Binding-site contacts:
Ligand atom NAA contacts residue VAL101 of chain 1.A at 3.9 Å.
Ligand atom CAE contacts residue HIS73 of chain 1.A at 3.5 Å.
Ligand atom CAE contacts residue LEU72 of chain 1.A at 3.3 Å (hydrophobic).
Ligand atom CAN contacts residue GLY104 of chain 1.A at 3.3 Å.
Ligand atom CAN contacts residue GLY69 of chain 1.A at 3.7 Å.
Ligand atom CAH contacts residue ASP70 of chain 1.A at 3.4 Å.
Ligand atom CAL contacts residue LEU72 of chain 1.A at 3.4 Å (hydrophobic).
Ligand atom SAJ contacts residue LEU72 of chain 1.A at 3.9 Å.
Ligand atom CAM contacts residue LEU71 of chain 1.A at 4.0 Å (hydrophobic).
Ligand atom NAI contacts residue GLY104 of chain 1.A at 3.4 Å (h-bond).
Ligand atom CAN contacts residue LEU71 of chain 1.A at 3.8 Å (hydrophobic).
Ligand atom CAG contacts residue ARG75 of chain 1.A at 4.0 Å.
Ligand atom CAE contacts residue SER74 of chain 1.A at 3.2 Å.
Ligand atom SAJ contacts residue LEU71 of chain 1.A at 4.1 Å.
Ligand atom CAH contacts residue LEU72 of chain 1.A at 4.1 Å (hydrophobic).
Ligand atom OAC contacts residue PRO103 of chain 1.A at 3.6 Å.
Ligand atom NAA contacts residue LEU71 of chain 1.A at 3.9 Å.
Ligand atom CAH contacts residue ASN105 of chain 1.A at 3.6 Å.
Ligand atom NAI contacts residue PRO103 of chain 1.A at 3.2 Å.
Ligand atom CAD contacts residue LEU72 of chain 1.A at 3.4 Å (hydrophobic).
Ligand atom CAK contacts residue LEU72 of chain 1.A at 4.1 Å (hydrophobic).
Ligand atom CAE contacts residue ARG75 of chain 1.A at 3.3 Å.
Ligand atom OAC contacts residue GLY69 of chain 1.A at 3.2 Å (h-bond).
Ligand atom CAL contacts residue ASP70 of chain 1.A at 4.1 Å.
Ligand atom CAO contacts residue LEU71 of chain 1.A at 3.8 Å (hydrophobic).
Ligand atom CAF contacts residue ASP70 of chain 1.A at 2.9 Å.
Ligand atom NAB contacts residue ARG75 of chain 1.A at 3.6 Å.
Ligand atom CAK contacts residue ASN105 of chain 1.A at 3.7 Å.
Ligand atom CAN contacts residue PRO103 of chain 1.A at 4.0 Å (hydrophobic).
Ligand atom CAG contacts residue LEU72 of chain 1.A at 3.0 Å (hydrophobic).
Ligand atom CAK contacts residue ARG75 of chain 1.A at 3.9 Å.
Ligand atom OAC contacts residue ASP70 of chain 1.A at 3.6 Å.
Ligand atom CAG contacts residue SER74 of chain 1.A at 3.1 Å.
Ligand atom CAN contacts residue ASP70 of chain 1.A at 4.0 Å.
Ligand atom OAC contacts residue LEU71 of chain 1.A at 4.0 Å.
Ligand atom OAC contacts residue GLY104 of chain 1.A at 2.5 Å (h-bond).
Ligand atom CAK contacts residue ASP70 of chain 1.A at 3.9 Å.
Ligand atom NAI contacts residue GLY69 of chain 1.A at 3.8 Å.
Ligand atom CAO contacts residue LEU72 of chain 1.A at 3.8 Å (hydrophobic).
Ligand atom CAF contacts residue ASN105 of chain 1.A at 3.2 Å.

A protein and the small-molecule ligand that binds it are described below.
Small molecule (SMILES): [H]/N=C1/NC(=O)/C(=C\c2ccc(N)cc2)S1

Sequence of chain 1.A:
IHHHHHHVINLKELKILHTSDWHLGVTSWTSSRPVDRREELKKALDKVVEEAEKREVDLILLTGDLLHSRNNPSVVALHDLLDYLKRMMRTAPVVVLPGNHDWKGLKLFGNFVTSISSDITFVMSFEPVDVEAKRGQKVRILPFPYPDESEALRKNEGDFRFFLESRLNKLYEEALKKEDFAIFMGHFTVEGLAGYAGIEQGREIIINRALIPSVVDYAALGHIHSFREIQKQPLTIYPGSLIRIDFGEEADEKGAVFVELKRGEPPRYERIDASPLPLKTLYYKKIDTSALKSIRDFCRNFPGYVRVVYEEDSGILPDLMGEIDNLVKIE